Sequence of chain 1.A:
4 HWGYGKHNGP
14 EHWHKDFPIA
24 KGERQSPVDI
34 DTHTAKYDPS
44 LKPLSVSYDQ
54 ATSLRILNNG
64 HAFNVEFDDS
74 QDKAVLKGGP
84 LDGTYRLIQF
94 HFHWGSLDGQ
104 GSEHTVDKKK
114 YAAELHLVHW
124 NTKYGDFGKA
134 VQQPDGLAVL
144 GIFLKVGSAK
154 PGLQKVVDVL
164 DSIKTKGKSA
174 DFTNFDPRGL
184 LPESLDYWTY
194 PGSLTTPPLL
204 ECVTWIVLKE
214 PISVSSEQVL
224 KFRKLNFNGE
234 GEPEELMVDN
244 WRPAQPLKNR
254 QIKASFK

Binding-site contacts:
Ligand atom CA1 contacts residue HIS94 of chain 1.A at 3.1 Å.
Ligand atom CA5 contacts residue GLN92 of chain 1.A at 4.2 Å.
Ligand atom CA2 contacts residue HIS94 of chain 1.A at 3.4 Å.
Ligand atom CA1 contacts residue VAL121 of chain 1.A at 4.2 Å (hydrophobic).
Ligand atom OA1 contacts residue VAL121 of chain 1.A at 4.2 Å.
Ligand atom OA1 contacts residue HIS94 of chain 1.A at 3.0 Å.
Ligand atom OA2 contacts residue THR198 of chain 1.A at 3.4 Å (h-bond).
Ligand atom CB3 contacts residue THR199 of chain 1.A at 3.3 Å.
Ligand atom CA3 contacts residue THR199 of chain 1.A at 3.0 Å.
Ligand atom OA1 contacts residue VAL142 of chain 1.A at 4.5 Å.
Ligand atom CA2 contacts residue THR198 of chain 1.A at 4.2 Å.
Ligand atom OA1 contacts residue HIS96 of chain 1.A at 4.3 Å.
Ligand atom CA6 contacts residue ZN1 of chain 1.B at 4.2 Å.
Ligand atom CA2 contacts residue THR199 of chain 1.A at 4.1 Å.
Ligand atom CA1 contacts residue HIS119 of chain 1.A at 4.2 Å.
Ligand atom CA1 contacts residue ZN1 of chain 1.B at 2.9 Å.
Ligand atom CA2 contacts residue ZN1 of chain 1.B at 2.9 Å.
Ligand atom CA3 contacts residue HIS94 of chain 1.A at 4.3 Å.
Ligand atom OA2 contacts residue THR199 of chain 1.A at 3.8 Å.
Ligand atom OA2 contacts residue HIS119 of chain 1.A at 4.0 Å.
Ligand atom CA5 contacts residue LEU197 of chain 1.A at 3.6 Å (hydrophobic).
Ligand atom CAE contacts residue GLN92 of chain 1.A at 4.4 Å.
Ligand atom OA2 contacts residue HIS94 of chain 1.A at 3.1 Å (h-bond).
Ligand atom CAE contacts residue THR199 of chain 1.A at 4.5 Å.
Ligand atom CA2 contacts residue HIS96 of chain 1.A at 4.2 Å.
Ligand atom CA6 contacts residue VAL121 of chain 1.A at 3.5 Å (hydrophobic).
Ligand atom OA1 contacts residue HIS119 of chain 1.A at 3.1 Å (h-bond).
Ligand atom CA6 contacts residue HIS94 of chain 1.A at 3.7 Å.
Ligand atom OA2 contacts residue ZN1 of chain 1.B at 2.1 Å.
Ligand atom CA3 contacts residue ZN1 of chain 1.B at 4.1 Å.
Ligand atom OA1 contacts residue ZN1 of chain 1.B at 2.3 Å.
Ligand atom CA6 contacts residue LEU197 of chain 1.A at 4.0 Å (hydrophobic).
Ligand atom CAE contacts residue LEU197 of chain 1.A at 4.0 Å (hydrophobic).
Ligand atom OA2 contacts residue HIS96 of chain 1.A at 3.0 Å (h-bond).
Ligand atom CA5 contacts residue VAL121 of chain 1.A at 4.2 Å (hydrophobic).

The small molecule below binds the protein below.
Small molecule (SMILES): O=c1cccccc1O